A small-molecule ligand and the protein it binds are described below.
Small molecule (SMILES): CNC(=O)[C@@H]1CCCN1C(=O)c1ccc(Cl)c(COc2cccc3c(C(F)(F)F)cc(C)nc23)c1Cl

Binding-site contacts:
Ligand atom C7 contacts residue LEU64 of chain 1.B at 3.9 Å (hydrophobic).
Ligand atom C11 contacts residue CYS216 of chain 1.B at 3.9 Å (hydrophobic).
Ligand atom CL1 contacts residue HIS63 of chain 1.B at 3.6 Å.
Ligand atom C3 contacts residue LEU64 of chain 1.B at 3.8 Å (hydrophobic).
Ligand atom C6 contacts residue LEU131 of chain 1.B at 3.9 Å (hydrophobic).
Ligand atom C22 contacts residue VAL116 of chain 1.B at 3.8 Å (hydrophobic).
Ligand atom F13 contacts residue CYS216 of chain 1.B at 3.0 Å.
Ligand atom N10 contacts residue LEU64 of chain 1.B at 3.9 Å.
Ligand atom F13 contacts residue VAL220 of chain 1.B at 3.8 Å.
Ligand atom C21 contacts residue PHE117 of chain 1.B at 3.6 Å (hydrophobic).
Ligand atom C1 contacts residue LEU64 of chain 1.B at 4.0 Å (hydrophobic).
Ligand atom C31 contacts residue HIS63 of chain 1.B at 3.5 Å.
Ligand atom C36 contacts residue LEU27 of chain 1.B at 3.8 Å (hydrophobic).
Ligand atom C21 contacts residue PHE118 of chain 1.B at 3.8 Å (hydrophobic).
Ligand atom C23 contacts residue PHE128 of chain 1.B at 3.7 Å (hydrophobic).
Ligand atom C6 contacts residue TRP57 of chain 1.B at 3.9 Å (hydrophobic).
Ligand atom C31 contacts residue ALA67 of chain 1.B at 3.6 Å (hydrophobic).
Ligand atom CL2 contacts residue PHE128 of chain 1.B at 3.6 Å.
Ligand atom N10 contacts residue ILE140 of chain 1.B at 3.7 Å.
Ligand atom C1 contacts residue TRP57 of chain 1.B at 3.9 Å (hydrophobic).
Ligand atom C2 contacts residue LEU64 of chain 1.B at 3.6 Å (hydrophobic).
Ligand atom F14 contacts residue LEU64 of chain 1.B at 3.6 Å.
Ligand atom C5 contacts residue LEU131 of chain 1.B at 3.9 Å (hydrophobic).
Ligand atom C29 contacts residue MET105 of chain 1.B at 3.8 Å (hydrophobic).
Ligand atom N35 contacts residue GLN26 of chain 1.B at 3.3 Å (h-bond).
Ligand atom C3 contacts residue ILE140 of chain 1.B at 3.7 Å (hydrophobic).
Ligand atom CL1 contacts residue LEU64 of chain 1.B at 3.4 Å.
Ligand atom C20 contacts residue PHE118 of chain 1.B at 3.6 Å (hydrophobic).
Ligand atom C19 contacts residue PHE118 of chain 1.B at 3.9 Å (hydrophobic).
Ligand atom CL1 contacts residue CYS60 of chain 1.B at 3.4 Å.
Ligand atom F12 contacts residue LEU136 of chain 1.B at 3.7 Å.
Ligand atom C30 contacts residue ALA67 of chain 1.B at 3.7 Å (hydrophobic).
Ligand atom C15 contacts residue LEU102 of chain 1.B at 3.9 Å (hydrophobic).
Ligand atom F14 contacts residue LEU223 of chain 1.B at 3.1 Å.
Ligand atom C36 contacts residue GLN26 of chain 1.B at 3.9 Å.
Ligand atom O27 contacts residue PHE118 of chain 1.B at 3.4 Å.
Ligand atom C26 contacts residue PHE118 of chain 1.B at 3.9 Å (hydrophobic).
Ligand atom C31 contacts residue GLN26 of chain 1.B at 3.9 Å.
Ligand atom C30 contacts residue VAL101 of chain 1.B at 3.9 Å (hydrophobic).
Ligand atom O27 contacts residue HIS63 of chain 1.B at 3.6 Å.

Sequence of chain 1.B:
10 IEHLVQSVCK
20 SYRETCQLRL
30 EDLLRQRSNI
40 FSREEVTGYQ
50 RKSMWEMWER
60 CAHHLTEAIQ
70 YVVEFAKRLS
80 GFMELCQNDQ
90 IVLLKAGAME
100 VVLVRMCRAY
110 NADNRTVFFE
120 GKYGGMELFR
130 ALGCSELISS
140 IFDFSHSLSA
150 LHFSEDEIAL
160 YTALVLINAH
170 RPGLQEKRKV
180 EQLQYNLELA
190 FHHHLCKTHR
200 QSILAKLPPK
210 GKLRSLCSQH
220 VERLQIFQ